Binding-site contacts:
Ligand atom O7 contacts residue ASN82 of chain 2.B at 4.0 Å.
Ligand atom C1 contacts residue ASN82 of chain 2.B at 1.4 Å.
Ligand atom N2 contacts residue GLY78 of chain 2.B at 4.3 Å.
Ligand atom C7 contacts residue ASN79 of chain 2.B at 3.6 Å.
Ligand atom C7 contacts residue ASN82 of chain 2.B at 3.5 Å.
Ligand atom O7 contacts residue LYS75 of chain 2.B at 2.8 Å (salt-bridge).
Ligand atom C7 contacts residue GLU72 of chain 2.B at 3.6 Å.
Ligand atom N2 contacts residue GLU72 of chain 2.B at 4.2 Å.
Ligand atom N2 contacts residue ASN82 of chain 2.B at 2.6 Å (h-bond).
Ligand atom C7 contacts residue GLY78 of chain 2.B at 4.4 Å.
Ligand atom C2 contacts residue ASN82 of chain 2.B at 2.1 Å.
Ligand atom C8 contacts residue GLU72 of chain 2.B at 3.4 Å.
Ligand atom C3 contacts residue ASN82 of chain 2.B at 3.5 Å.
Ligand atom C4 contacts residue ASN82 of chain 2.B at 4.0 Å.
Ligand atom O3 contacts residue GLU72 of chain 2.B at 3.6 Å.
Ligand atom C8 contacts residue GLY78 of chain 2.B at 3.7 Å.
Ligand atom C8 contacts residue LYS75 of chain 2.B at 3.9 Å.
Ligand atom C7 contacts residue LYS75 of chain 2.B at 3.7 Å.
Ligand atom O7 contacts residue ASN79 of chain 2.B at 3.3 Å (h-bond).
Ligand atom C5 contacts residue ASN82 of chain 2.B at 3.6 Å.
Ligand atom O7 contacts residue GLU72 of chain 2.B at 3.8 Å.
Ligand atom C8 contacts residue GLU74 of chain 2.B at 4.5 Å.
Ligand atom N2 contacts residue ASN79 of chain 2.B at 4.5 Å.
Ligand atom C8 contacts residue ASN79 of chain 2.B at 3.7 Å.
Ligand atom O5 contacts residue ASN82 of chain 2.B at 2.4 Å (h-bond).

Sequence of chain 2.B:
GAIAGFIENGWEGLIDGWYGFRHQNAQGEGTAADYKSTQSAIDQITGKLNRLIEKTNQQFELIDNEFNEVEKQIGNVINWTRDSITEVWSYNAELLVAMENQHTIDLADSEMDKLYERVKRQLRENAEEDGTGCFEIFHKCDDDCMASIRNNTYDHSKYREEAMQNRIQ

The small molecule below binds the protein below.
Small molecule (SMILES): CC(=O)N[C@@H]1[C@@H](O)[C@H](O)[C@@H](CO)O[C@H]1O